Sequence of chain 1.L:
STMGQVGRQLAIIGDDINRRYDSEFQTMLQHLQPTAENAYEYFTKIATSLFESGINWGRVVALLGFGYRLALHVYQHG

Sequence of chain 1.K:
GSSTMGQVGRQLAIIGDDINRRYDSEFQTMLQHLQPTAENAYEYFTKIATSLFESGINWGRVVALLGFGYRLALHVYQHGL

Binding-site contacts:
Ligand atom P contacts residue TYR73 of chain 1.K at 3.9 Å.
Ligand atom C2G contacts residue ILE60 of chain 1.L at 4.2 Å (hydrophobic).
Ligand atom O3P contacts residue TRP62 of chain 1.L at 3.3 Å (h-bond).
Ligand atom O2P contacts residue ARG74 of chain 1.K at 3.9 Å.
Ligand atom C6B contacts residue LEU69 of chain 1.K at 4.0 Å (hydrophobic).
Ligand atom P contacts residue TRP62 of chain 1.L at 4.2 Å.
Ligand atom C1B contacts residue TRP62 of chain 1.L at 4.1 Å (hydrophobic).
Ligand atom C1B contacts residue TYR73 of chain 1.K at 3.9 Å (hydrophobic).
Ligand atom C7B contacts residue LEU69 of chain 1.K at 3.6 Å (hydrophobic).
Ligand atom C6B contacts residue VAL65 of chain 1.L at 4.3 Å (hydrophobic).
Ligand atom C6B contacts residue TYR73 of chain 1.K at 4.2 Å (hydrophobic).
Ligand atom O1B contacts residue ASN61 of chain 1.L at 3.1 Å.
Ligand atom C4B contacts residue TRP62 of chain 1.L at 4.3 Å (hydrophobic).
Ligand atom C6B contacts residue VAL66 of chain 1.L at 4.2 Å (hydrophobic).
Ligand atom C3G contacts residue ILE60 of chain 1.L at 4.1 Å (hydrophobic).
Ligand atom O1A contacts residue ILE60 of chain 1.L at 4.0 Å.
Ligand atom O3G contacts residue ILE60 of chain 1.L at 4.1 Å.
Ligand atom O1B contacts residue TRP62 of chain 1.L at 3.0 Å (h-bond).
Ligand atom O3P contacts residue ASN61 of chain 1.L at 3.1 Å.
Ligand atom N contacts residue ASN61 of chain 1.L at 4.2 Å.
Ligand atom P contacts residue ASN61 of chain 1.L at 4.1 Å.
Ligand atom C4B contacts residue TYR73 of chain 1.K at 3.5 Å (hydrophobic).
Ligand atom C5B contacts residue VAL65 of chain 1.L at 3.7 Å (hydrophobic).
Ligand atom C3G contacts residue TYR73 of chain 1.K at 4.0 Å (hydrophobic).
Ligand atom N contacts residue SO41 of chain 1.XA at 3.6 Å.
Ligand atom C3B contacts residue VAL65 of chain 1.L at 3.8 Å (hydrophobic).
Ligand atom C3B contacts residue TYR73 of chain 1.K at 4.3 Å (hydrophobic).
Ligand atom C2B contacts residue TYR73 of chain 1.K at 3.6 Å (hydrophobic).
Ligand atom O3G contacts residue TYR73 of chain 1.K at 3.8 Å.
Ligand atom O2P contacts residue TYR73 of chain 1.K at 2.8 Å (h-bond).
Ligand atom C3B contacts residue TRP62 of chain 1.L at 3.9 Å (hydrophobic).
Ligand atom O1B contacts residue VAL65 of chain 1.L at 3.8 Å.
Ligand atom C8B contacts residue LEU69 of chain 1.L at 4.3 Å (hydrophobic).
Ligand atom O3G contacts residue TRP62 of chain 1.L at 3.7 Å.
Ligand atom O1B contacts residue ILE60 of chain 1.L at 3.9 Å.
Ligand atom C1B contacts residue ASN61 of chain 1.L at 4.3 Å.
Ligand atom O3G contacts residue ASN61 of chain 1.L at 3.5 Å.
Ligand atom C1A contacts residue ILE60 of chain 1.L at 4.3 Å (hydrophobic).
Ligand atom O3P contacts residue ASN23 of chain 1.K at 3.7 Å.
Ligand atom O2G contacts residue TYR73 of chain 1.K at 3.8 Å.

This protein binds this small molecule.
Small molecule (SMILES): CCCCCCCC(=O)OC[C@H](COP(=O)(O)OC[C@H](N)C(=O)O)OC(=O)CCCCCCC